Binding-site contacts:
Ligand atom O7 contacts residue PHE189 of chain 1.D at 4.2 Å.
Ligand atom C3 contacts residue ASN157 of chain 1.D at 3.8 Å.
Ligand atom C7 contacts residue ASN157 of chain 1.D at 3.3 Å.
Ligand atom C1 contacts residue PHE189 of chain 1.D at 4.3 Å (hydrophobic).
Ligand atom C5 contacts residue PHE189 of chain 1.D at 3.5 Å (hydrophobic).
Ligand atom C5 contacts residue ILE158 of chain 1.D at 4.1 Å (hydrophobic).
Ligand atom O7 contacts residue ASN157 of chain 1.D at 3.2 Å (h-bond).
Ligand atom O4 contacts residue PHE189 of chain 1.D at 4.1 Å.
Ligand atom O6 contacts residue THR159 of chain 1.D at 3.8 Å.
Ligand atom C1 contacts residue ASN157 of chain 1.D at 1.4 Å.
Ligand atom N2 contacts residue ASN157 of chain 1.D at 3.0 Å (h-bond).
Ligand atom O5 contacts residue ASN157 of chain 1.D at 2.3 Å (h-bond).
Ligand atom C5 contacts residue ASN157 of chain 1.D at 3.6 Å.
Ligand atom C4 contacts residue PHE189 of chain 1.D at 4.3 Å (hydrophobic).
Ligand atom C6 contacts residue THR159 of chain 1.D at 4.2 Å.
Ligand atom C2 contacts residue ASN157 of chain 1.D at 2.5 Å.
Ligand atom C4 contacts residue ASN157 of chain 1.D at 4.2 Å.
Ligand atom C6 contacts residue ILE158 of chain 1.D at 3.6 Å (hydrophobic).
Ligand atom C8 contacts residue ILE153 of chain 1.D at 3.9 Å (hydrophobic).
Ligand atom N2 contacts residue ILE153 of chain 1.D at 4.4 Å.
Ligand atom C8 contacts residue ASN157 of chain 1.D at 4.5 Å.
Ligand atom O5 contacts residue PHE189 of chain 1.D at 4.1 Å.
Ligand atom C6 contacts residue PHE189 of chain 1.D at 4.0 Å (hydrophobic).
Ligand atom C7 contacts residue ILE153 of chain 1.D at 4.5 Å (hydrophobic).
Ligand atom O5 contacts residue ILE158 of chain 1.D at 3.9 Å.
Ligand atom C8 contacts residue PHE189 of chain 1.D at 4.0 Å (hydrophobic).
Ligand atom C7 contacts residue PHE189 of chain 1.D at 4.2 Å (hydrophobic).

A small-molecule ligand and the protein it binds are described below.
Small molecule (SMILES): CC(=O)N[C@H]1[C@H](O[C@H]2[C@H](O)[C@@H](NC(C)=O)CO[C@@H]2CO)O[C@H](CO)[C@@H](O[C@@H]2O[C@H](CO)[C@@H](O)[C@H](O)[C@@H]2O)[C@@H]1O

Sequence of chain 1.D:
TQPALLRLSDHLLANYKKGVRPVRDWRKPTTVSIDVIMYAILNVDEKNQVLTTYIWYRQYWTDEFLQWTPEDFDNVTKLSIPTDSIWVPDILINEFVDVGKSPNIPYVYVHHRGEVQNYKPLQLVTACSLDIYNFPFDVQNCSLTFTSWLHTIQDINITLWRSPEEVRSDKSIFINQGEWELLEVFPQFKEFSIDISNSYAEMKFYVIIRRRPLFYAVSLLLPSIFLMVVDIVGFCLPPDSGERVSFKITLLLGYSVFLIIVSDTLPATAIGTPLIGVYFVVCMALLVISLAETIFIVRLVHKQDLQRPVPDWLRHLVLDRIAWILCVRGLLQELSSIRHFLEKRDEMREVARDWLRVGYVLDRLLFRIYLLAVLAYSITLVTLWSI